Binding-site contacts:
Ligand atom C5 contacts residue ASN67 of chain 1.A at 3.7 Å.
Ligand atom N2 contacts residue ASN67 of chain 1.A at 2.9 Å (h-bond).
Ligand atom C2 contacts residue GLU70 of chain 1.A at 4.3 Å.
Ligand atom C2 contacts residue ASN67 of chain 1.A at 2.5 Å.
Ligand atom O6 contacts residue ASN67 of chain 1.A at 3.7 Å.
Ligand atom O7 contacts residue SER69 of chain 1.A at 3.2 Å.
Ligand atom C3 contacts residue ASN67 of chain 1.A at 3.8 Å.
Ligand atom N2 contacts residue GLU70 of chain 1.A at 3.6 Å.
Ligand atom C8 contacts residue GLU70 of chain 1.A at 3.7 Å.
Ligand atom C7 contacts residue GLU70 of chain 1.A at 4.0 Å.
Ligand atom C4 contacts residue ASN67 of chain 1.A at 4.3 Å.
Ligand atom C7 contacts residue ASN67 of chain 1.A at 4.0 Å.
Ligand atom O5 contacts residue ASN67 of chain 1.A at 2.4 Å (h-bond).
Ligand atom C1 contacts residue ASN67 of chain 1.A at 1.4 Å.
Ligand atom C1 contacts residue GLU70 of chain 1.A at 3.7 Å.
Ligand atom C6 contacts residue ASN67 of chain 1.A at 4.5 Å.
Ligand atom C7 contacts residue SER69 of chain 1.A at 3.7 Å.
Ligand atom N2 contacts residue SER69 of chain 1.A at 4.1 Å.
Ligand atom C8 contacts residue GLN2 of chain 1.F at 4.3 Å.
Ligand atom C2 contacts residue SER69 of chain 1.A at 4.1 Å.

Sequence of chain 1.F:
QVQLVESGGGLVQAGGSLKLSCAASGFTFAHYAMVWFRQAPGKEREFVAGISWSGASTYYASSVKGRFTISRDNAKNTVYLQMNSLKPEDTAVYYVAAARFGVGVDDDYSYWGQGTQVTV

This small molecule binds to this protein.
Small molecule (SMILES): CC(=O)N[C@@H]1[C@@H](O)[C@H](O)[C@@H](CO)O[C@H]1O

Sequence of chain 1.A:
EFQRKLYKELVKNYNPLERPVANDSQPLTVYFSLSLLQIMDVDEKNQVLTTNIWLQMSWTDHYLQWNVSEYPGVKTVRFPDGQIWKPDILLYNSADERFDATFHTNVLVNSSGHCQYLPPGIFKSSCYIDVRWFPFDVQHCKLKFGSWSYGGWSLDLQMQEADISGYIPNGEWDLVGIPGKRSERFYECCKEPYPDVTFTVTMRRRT